Sequence of chain 1.H:
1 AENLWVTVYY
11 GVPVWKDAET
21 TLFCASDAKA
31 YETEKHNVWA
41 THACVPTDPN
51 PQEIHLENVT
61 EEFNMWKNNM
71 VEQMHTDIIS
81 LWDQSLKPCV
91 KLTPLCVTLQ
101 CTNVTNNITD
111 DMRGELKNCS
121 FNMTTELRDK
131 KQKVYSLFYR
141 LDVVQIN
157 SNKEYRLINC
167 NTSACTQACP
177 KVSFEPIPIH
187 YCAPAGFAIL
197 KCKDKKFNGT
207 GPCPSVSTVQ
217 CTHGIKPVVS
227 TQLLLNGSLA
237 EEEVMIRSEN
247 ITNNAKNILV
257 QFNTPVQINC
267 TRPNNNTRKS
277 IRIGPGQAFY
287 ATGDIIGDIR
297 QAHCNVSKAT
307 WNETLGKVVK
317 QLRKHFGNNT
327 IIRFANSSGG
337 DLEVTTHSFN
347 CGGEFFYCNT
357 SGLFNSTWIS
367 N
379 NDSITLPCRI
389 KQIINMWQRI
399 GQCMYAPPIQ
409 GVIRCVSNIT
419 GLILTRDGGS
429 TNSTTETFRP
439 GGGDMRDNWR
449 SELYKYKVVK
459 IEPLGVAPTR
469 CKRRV

A protein and the small-molecule ligand that binds it are described below.
Small molecule (SMILES): CC(=O)N[C@H]1[C@H](O[C@H]2[C@H](O)[C@@H](NC(C)=O)CO[C@@H]2CO)O[C@H](CO)[C@@H](O)[C@@H]1O

Sequence of chain 1.B:
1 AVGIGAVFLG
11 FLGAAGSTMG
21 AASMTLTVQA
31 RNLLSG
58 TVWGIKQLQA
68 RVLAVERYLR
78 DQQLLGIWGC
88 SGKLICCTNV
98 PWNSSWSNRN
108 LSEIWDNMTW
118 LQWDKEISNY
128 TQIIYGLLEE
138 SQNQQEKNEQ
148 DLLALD

Binding-site contacts:
Ligand atom O5 contacts residue ASN58 of chain 1.H at 2.2 Å (h-bond).
Ligand atom C8 contacts residue ASN58 of chain 1.H at 3.9 Å.
Ligand atom C7 contacts residue GLU57 of chain 1.H at 3.8 Å.
Ligand atom N2 contacts residue SER17 of chain 1.B at 3.6 Å.
Ligand atom C7 contacts residue SER17 of chain 1.B at 3.8 Å.
Ligand atom C4 contacts residue ASN58 of chain 1.H at 4.2 Å.
Ligand atom C8 contacts residue SER17 of chain 1.B at 3.3 Å.
Ligand atom N2 contacts residue ASN58 of chain 1.H at 3.2 Å (h-bond).
Ligand atom C7 contacts residue ASN58 of chain 1.H at 3.3 Å.
Ligand atom O7 contacts residue GLU57 of chain 1.H at 3.5 Å.
Ligand atom O7 contacts residue ASN58 of chain 1.H at 3.6 Å.
Ligand atom C1 contacts residue ASN58 of chain 1.H at 1.4 Å.
Ligand atom O3 contacts residue SER17 of chain 1.B at 4.2 Å.
Ligand atom C2 contacts residue ASN58 of chain 1.H at 2.6 Å.
Ligand atom C3 contacts residue ASN58 of chain 1.H at 3.9 Å.
Ligand atom C5 contacts residue ASN58 of chain 1.H at 3.6 Å.
Ligand atom C8 contacts residue GLY13 of chain 1.B at 4.2 Å.
Ligand atom C8 contacts residue GLU57 of chain 1.H at 3.3 Å.